Binding-site contacts:
Ligand atom F3 contacts residue PRO174 of chain 1.A at 3.1 Å.
Ligand atom O1A contacts residue ALA24 of chain 1.C at 3.4 Å.
Ligand atom C3A contacts residue PHE186 of chain 1.A at 3.1 Å (hydrophobic).
Ligand atom O1A contacts residue PHE186 of chain 1.A at 3.4 Å.
Ligand atom C2C contacts residue TYR128 of chain 1.A at 3.2 Å (hydrophobic).
Ligand atom F2 contacts residue VAL176 of chain 1.A at 2.7 Å.
Ligand atom C4 contacts residue LEU106 of chain 1.A at 3.3 Å (hydrophobic).
Ligand atom N1A contacts residue ALA24 of chain 1.C at 3.3 Å.
Ligand atom C5B contacts residue TYR152 of chain 1.A at 3.4 Å (hydrophobic).
Ligand atom F3 contacts residue TYR152 of chain 1.A at 3.6 Å.
Ligand atom C6B contacts residue TYR152 of chain 1.A at 3.6 Å (hydrophobic).
Ligand atom C1C contacts residue TYR128 of chain 1.A at 3.3 Å (hydrophobic).
Ligand atom CM4 contacts residue VAL176 of chain 1.A at 3.7 Å (hydrophobic).
Ligand atom N3A contacts residue PHE186 of chain 1.A at 3.1 Å.
Ligand atom C2A contacts residue TYR152 of chain 1.A at 3.5 Å (hydrophobic).
Ligand atom F3 contacts residue VAL176 of chain 1.A at 3.6 Å.
Ligand atom F1 contacts residue PHE186 of chain 1.A at 3.3 Å.
Ligand atom C4B contacts residue TYR152 of chain 1.A at 3.6 Å (hydrophobic).
Ligand atom CM4 contacts residue PHE186 of chain 1.A at 3.5 Å (hydrophobic).
Ligand atom C1C contacts residue TYR197 of chain 1.A at 3.7 Å (hydrophobic).
Ligand atom N1A contacts residue PRO174 of chain 1.A at 3.5 Å.
Ligand atom O1 contacts residue MET221 of chain 1.A at 3.7 Å.
Ligand atom F1 contacts residue MET224 of chain 1.A at 3.7 Å.
Ligand atom C2A contacts residue PHE186 of chain 1.A at 3.3 Å (hydrophobic).
Ligand atom O1A contacts residue PRO174 of chain 1.A at 3.4 Å.
Ligand atom CM6 contacts residue TYR152 of chain 1.A at 3.4 Å (hydrophobic).
Ligand atom F2 contacts residue PHE186 of chain 1.A at 3.1 Å.
Ligand atom F3 contacts residue SER175 of chain 1.A at 2.8 Å.
Ligand atom N1A contacts residue PHE186 of chain 1.A at 3.5 Å.
Ligand atom C3B contacts residue MET224 of chain 1.A at 3.6 Å (hydrophobic).
Ligand atom CM2 contacts residue TYR128 of chain 1.A at 3.4 Å (hydrophobic).
Ligand atom C3C contacts residue TYR128 of chain 1.A at 3.1 Å (hydrophobic).
Ligand atom CM4 contacts residue ALA150 of chain 1.A at 3.7 Å (hydrophobic).
Ligand atom C4 contacts residue TYR197 of chain 1.A at 3.7 Å (hydrophobic).
Ligand atom CM6 contacts residue VAL191 of chain 1.A at 3.7 Å (hydrophobic).
Ligand atom C3 contacts residue LEU106 of chain 1.A at 3.4 Å (hydrophobic).
Ligand atom CM3 contacts residue ASN219 of chain 1.A at 3.5 Å.
Ligand atom F3 contacts residue ALA150 of chain 1.A at 3.0 Å.
Ligand atom CM2 contacts residue MET224 of chain 1.A at 3.5 Å (hydrophobic).
Ligand atom N3A contacts residue TYR152 of chain 1.A at 3.5 Å.

Sequence of chain 1.C:
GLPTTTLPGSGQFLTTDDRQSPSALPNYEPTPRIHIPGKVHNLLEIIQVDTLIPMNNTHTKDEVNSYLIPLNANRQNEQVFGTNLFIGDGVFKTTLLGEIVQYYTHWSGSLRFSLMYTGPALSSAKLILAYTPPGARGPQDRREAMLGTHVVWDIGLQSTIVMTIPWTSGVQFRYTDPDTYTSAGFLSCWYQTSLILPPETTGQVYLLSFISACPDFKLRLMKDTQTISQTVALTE

Sequence of chain 1.A:
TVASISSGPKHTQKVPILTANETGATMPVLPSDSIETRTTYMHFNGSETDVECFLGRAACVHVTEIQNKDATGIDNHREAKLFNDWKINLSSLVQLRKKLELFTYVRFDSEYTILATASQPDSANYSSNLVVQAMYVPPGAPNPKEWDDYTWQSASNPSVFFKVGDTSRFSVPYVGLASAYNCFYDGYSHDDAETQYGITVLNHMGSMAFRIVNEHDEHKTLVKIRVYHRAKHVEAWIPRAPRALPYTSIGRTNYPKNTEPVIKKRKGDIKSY

The small molecule below binds the protein below.
Small molecule (SMILES): Cc1cc(CCCOc2c(C)cc(-c3noc(C(F)(F)F)n3)cc2C)on1